Binding-site contacts:
Ligand atom OP1 contacts residue GLY66 of chain 1.A at 2.9 Å (h-bond).
Ligand atom OP2 contacts residue GLY66 of chain 1.A at 3.9 Å.
Ligand atom C5' contacts residue TYR39 of chain 1.A at 3.5 Å (hydrophobic).
Ligand atom C8 contacts residue LYS35 of chain 1.A at 3.7 Å.
Ligand atom OP1 contacts residue GLY64 of chain 1.A at 2.8 Å (h-bond).
Ligand atom C3' contacts residue LYS68 of chain 1.A at 3.8 Å.
Ligand atom O5' contacts residue GLY66 of chain 1.A at 3.6 Å.
Ligand atom OP2 contacts residue LYS68 of chain 1.A at 2.9 Å (salt-bridge).
Ligand atom OP2 contacts residue THR67 of chain 1.A at 3.6 Å.
Ligand atom P contacts residue GLY64 of chain 1.A at 3.9 Å.
Ligand atom OP1 contacts residue VAL65 of chain 1.A at 3.6 Å.
Ligand atom C5' contacts residue GLY66 of chain 1.A at 3.6 Å.
Ligand atom P contacts residue NA1 of chain 1.I at 3.6 Å.
Ligand atom OP1 contacts residue LYS68 of chain 1.A at 3.4 Å (salt-bridge).
Ligand atom OP2 contacts residue LYS72 of chain 1.A at 3.8 Å.
Ligand atom N3 contacts residue ALA38 of chain 1.A at 3.5 Å.
Ligand atom OP3 contacts residue LYS35 of chain 1.A at 2.8 Å (salt-bridge).
Ligand atom OP1 contacts residue ILE69 of chain 1.A at 2.8 Å (h-bond).
Ligand atom N7 contacts residue LYS35 of chain 1.A at 3.6 Å.
Ligand atom C4' contacts residue GLY64 of chain 1.A at 3.3 Å.
Ligand atom O4' contacts residue ALA38 of chain 1.A at 3.7 Å.
Ligand atom P contacts residue ILE69 of chain 1.A at 3.8 Å.
Ligand atom OP1 contacts residue LYS68 of chain 1.A at 2.9 Å (salt-bridge).
Ligand atom P contacts residue GLY66 of chain 1.A at 3.7 Å.
Ligand atom P contacts residue LYS35 of chain 1.A at 3.8 Å.
Ligand atom OP2 contacts residue NA1 of chain 1.I at 3.7 Å.
Ligand atom O3' contacts residue LYS68 of chain 1.A at 3.9 Å.
Ligand atom OP1 contacts residue PRO63 of chain 1.A at 3.8 Å.
Ligand atom P contacts residue LYS68 of chain 1.A at 3.7 Å.
Ligand atom O3' contacts residue ILE69 of chain 1.A at 3.8 Å.
Ligand atom C5' contacts residue GLY64 of chain 1.A at 3.2 Å.
Ligand atom C3' contacts residue GLY66 of chain 1.A at 3.8 Å.
Ligand atom OP1 contacts residue NA1 of chain 1.I at 2.7 Å (h-bond).
Ligand atom O3' contacts residue GLY64 of chain 1.A at 3.5 Å.
Ligand atom OP1 contacts residue LEU62 of chain 1.A at 3.8 Å.
Ligand atom OP1 contacts residue LYS35 of chain 1.A at 3.7 Å.
Ligand atom O3' contacts residue VAL65 of chain 1.A at 3.9 Å.
Ligand atom P contacts residue LYS68 of chain 1.A at 3.4 Å.
Ligand atom OP1 contacts residue THR67 of chain 1.A at 3.6 Å.
Ligand atom OP2 contacts residue LYS68 of chain 1.A at 3.1 Å (salt-bridge).

This protein binds this small molecule.
Small molecule (SMILES): Cc1cn([C@H]2C[C@H](O[P](=O)(O)OC[C@H]3O[C@@H](n4ccc(N)nc4=O)C[C@@H]3O[P](=O)(O)OC[C@H]3O[C@@H](n4cnc5c(=O)nc(N)[nH]c54)C[C@@H]3O[P](=O)(O)OC[C@H]3O[C@@H](n4cnc5c(=O)nc(N)[nH]c54)C[C@@H]3O)[C@@H](CO[P](=O)(O)O[C@H]3C[C@H](n4cnc5c(=O)nc(N)[nH]c54)O[C@@H]3COP(=O)(O)O)O2)c(=O)[nH]c1=O

Sequence of chain 1.A:
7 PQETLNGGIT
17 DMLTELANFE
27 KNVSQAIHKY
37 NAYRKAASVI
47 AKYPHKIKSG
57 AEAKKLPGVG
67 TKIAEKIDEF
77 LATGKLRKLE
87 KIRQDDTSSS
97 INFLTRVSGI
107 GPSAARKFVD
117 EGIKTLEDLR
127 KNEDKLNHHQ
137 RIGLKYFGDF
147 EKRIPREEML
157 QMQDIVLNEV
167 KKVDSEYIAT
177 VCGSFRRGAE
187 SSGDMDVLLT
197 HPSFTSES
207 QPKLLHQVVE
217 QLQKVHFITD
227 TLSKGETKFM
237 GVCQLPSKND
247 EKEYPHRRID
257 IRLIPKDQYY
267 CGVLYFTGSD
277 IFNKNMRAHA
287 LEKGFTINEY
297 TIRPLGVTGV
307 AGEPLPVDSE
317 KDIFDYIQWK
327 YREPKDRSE